Sequence of chain 1.A:
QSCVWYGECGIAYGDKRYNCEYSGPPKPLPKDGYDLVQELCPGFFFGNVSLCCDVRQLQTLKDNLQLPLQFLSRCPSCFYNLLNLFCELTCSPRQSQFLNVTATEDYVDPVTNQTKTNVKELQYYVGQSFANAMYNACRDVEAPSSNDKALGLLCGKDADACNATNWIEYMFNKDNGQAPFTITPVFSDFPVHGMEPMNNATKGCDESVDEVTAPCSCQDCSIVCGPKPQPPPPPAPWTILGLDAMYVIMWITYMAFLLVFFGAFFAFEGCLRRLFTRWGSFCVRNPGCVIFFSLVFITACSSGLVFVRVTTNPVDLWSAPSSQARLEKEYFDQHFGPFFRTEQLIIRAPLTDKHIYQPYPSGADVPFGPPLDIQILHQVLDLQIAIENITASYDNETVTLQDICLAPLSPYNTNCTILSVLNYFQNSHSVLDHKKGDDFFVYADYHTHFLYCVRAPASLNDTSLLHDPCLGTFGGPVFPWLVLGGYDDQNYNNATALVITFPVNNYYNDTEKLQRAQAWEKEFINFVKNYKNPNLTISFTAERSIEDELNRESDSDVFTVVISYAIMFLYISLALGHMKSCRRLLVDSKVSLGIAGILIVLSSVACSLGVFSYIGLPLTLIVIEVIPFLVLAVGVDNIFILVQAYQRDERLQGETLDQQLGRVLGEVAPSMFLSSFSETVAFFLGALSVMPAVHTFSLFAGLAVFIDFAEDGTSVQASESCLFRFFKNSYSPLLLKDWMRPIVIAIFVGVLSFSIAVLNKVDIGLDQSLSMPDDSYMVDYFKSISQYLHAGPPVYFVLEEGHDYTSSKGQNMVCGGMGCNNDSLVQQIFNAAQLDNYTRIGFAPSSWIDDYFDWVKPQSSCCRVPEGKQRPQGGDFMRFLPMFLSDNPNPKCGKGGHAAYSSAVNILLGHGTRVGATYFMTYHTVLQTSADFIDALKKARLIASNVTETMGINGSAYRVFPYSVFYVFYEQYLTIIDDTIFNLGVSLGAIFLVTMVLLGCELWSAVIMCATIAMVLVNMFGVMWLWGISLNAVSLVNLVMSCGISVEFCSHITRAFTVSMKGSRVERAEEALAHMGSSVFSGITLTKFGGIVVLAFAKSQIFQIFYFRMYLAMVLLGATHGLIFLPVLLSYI

Binding-site contacts:
Ligand atom C1 contacts residue ASN122 of chain 1.A at 1.4 Å.
Ligand atom C3 contacts residue ASN122 of chain 1.A at 3.9 Å.
Ligand atom O5 contacts residue ASN122 of chain 1.A at 2.3 Å (h-bond).
Ligand atom N2 contacts residue ASN122 of chain 1.A at 3.1 Å (h-bond).
Ligand atom O6 contacts residue GLN145 of chain 1.A at 4.2 Å.
Ligand atom C2 contacts residue ASN122 of chain 1.A at 2.7 Å.
Ligand atom O6 contacts residue TYR147 of chain 1.A at 4.2 Å.
Ligand atom O7 contacts residue ASN122 of chain 1.A at 3.3 Å (h-bond).
Ligand atom C8 contacts residue ASN122 of chain 1.A at 4.0 Å.
Ligand atom C7 contacts residue ASN122 of chain 1.A at 3.4 Å.
Ligand atom C5 contacts residue ASN122 of chain 1.A at 3.5 Å.
Ligand atom C4 contacts residue ASN122 of chain 1.A at 4.3 Å.

A small-molecule ligand and the protein it binds are described below.
Small molecule (SMILES): CC(=O)N[C@@H]1[C@@H](O)[C@H](O)[C@@H](CO)O[C@H]1O